Binding-site contacts:
Ligand atom O3 contacts residue GLU187 of chain 19.A at 2.7 Å (salt-bridge).
Ligand atom N1 contacts residue GLU84 of chain 12.A at 3.2 Å (salt-bridge).
Ligand atom N2 contacts residue HIS81 of chain 12.A at 2.9 Å (h-bond).
Ligand atom OP6 contacts residue ARG106 of chain 13.A at 2.8 Å (salt-bridge).
Ligand atom N1 contacts residue MET114 of chain 19.A at 3.5 Å.
Ligand atom C6 contacts residue MN1 of chain 12.B at 3.1 Å.
Ligand atom OP4 contacts residue HIS62 of chain 19.A at 3.2 Å (h-bond).
Ligand atom O3 contacts residue HIS81 of chain 12.A at 3.5 Å (h-bond).
Ligand atom O2 contacts residue GLU28 of chain 12.A at 3.0 Å (salt-bridge).
Ligand atom C4 contacts residue HIS81 of chain 12.A at 3.4 Å.
Ligand atom C4 contacts residue MN1 of chain 19.C at 3.0 Å.
Ligand atom P contacts residue ARG106 of chain 13.A at 3.6 Å.
Ligand atom OP5 contacts residue ARG106 of chain 13.A at 3.9 Å.
Ligand atom OP4 contacts residue LYS191 of chain 19.A at 3.8 Å.
Ligand atom C5 contacts residue MET114 of chain 19.A at 3.6 Å (hydrophobic).
Ligand atom N2 contacts residue MET114 of chain 19.A at 3.6 Å.
Ligand atom O3 contacts residue HIS54 of chain 19.A at 3.3 Å (h-bond).
Ligand atom N1 contacts residue MN1 of chain 12.B at 2.3 Å.
Ligand atom C3 contacts residue GLU187 of chain 19.A at 3.9 Å.
Ligand atom OP6 contacts residue LYS191 of chain 19.A at 3.2 Å (salt-bridge).
Ligand atom C6 contacts residue HIS184 of chain 19.A at 3.7 Å.
Ligand atom OP4 contacts residue ARG106 of chain 13.A at 3.8 Å.
Ligand atom C2 contacts residue GLU28 of chain 12.A at 3.8 Å.
Ligand atom N1 contacts residue HIS184 of chain 19.A at 3.5 Å (h-bond).
Ligand atom N1 contacts residue HIS80 of chain 12.A at 3.4 Å (h-bond).
Ligand atom C3 contacts residue GLU28 of chain 12.A at 3.8 Å.
Ligand atom C6 contacts residue HIS183 of chain 19.A at 3.6 Å.
Ligand atom C5 contacts residue MN1 of chain 12.B at 3.5 Å.
Ligand atom C6 contacts residue MN1 of chain 19.C at 3.4 Å.
Ligand atom C6 contacts residue MET114 of chain 19.A at 3.4 Å (hydrophobic).
Ligand atom N2 contacts residue HIS183 of chain 19.A at 3.2 Å (h-bond).
Ligand atom C4 contacts residue MET114 of chain 19.A at 3.7 Å (hydrophobic).
Ligand atom C5 contacts residue GLU84 of chain 12.A at 3.6 Å.
Ligand atom OP1 contacts residue GLU187 of chain 19.A at 3.6 Å (salt-bridge).
Ligand atom C3 contacts residue HIS81 of chain 12.A at 3.3 Å.
Ligand atom C3 contacts residue MN1 of chain 19.C at 3.2 Å.
Ligand atom N2 contacts residue MN1 of chain 19.C at 2.2 Å.
Ligand atom N2 contacts residue GLU187 of chain 19.A at 3.3 Å (salt-bridge).
Ligand atom C6 contacts residue HIS80 of chain 12.A at 3.3 Å.
Ligand atom O3 contacts residue MN1 of chain 19.C at 2.5 Å.

Sequence of chain 19.A:
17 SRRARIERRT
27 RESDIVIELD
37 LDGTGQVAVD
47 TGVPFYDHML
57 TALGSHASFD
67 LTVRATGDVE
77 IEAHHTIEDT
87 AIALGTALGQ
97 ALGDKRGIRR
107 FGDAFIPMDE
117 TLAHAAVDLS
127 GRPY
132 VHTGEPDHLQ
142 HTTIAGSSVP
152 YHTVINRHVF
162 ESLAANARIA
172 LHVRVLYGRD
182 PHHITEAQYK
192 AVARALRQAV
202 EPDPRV

This small molecule binds to this protein.
Small molecule (SMILES): O=P(O)(O)OC[C@@H](O)[C@@H](O)c1cnc[nH]1

Sequence of chain 13.A:
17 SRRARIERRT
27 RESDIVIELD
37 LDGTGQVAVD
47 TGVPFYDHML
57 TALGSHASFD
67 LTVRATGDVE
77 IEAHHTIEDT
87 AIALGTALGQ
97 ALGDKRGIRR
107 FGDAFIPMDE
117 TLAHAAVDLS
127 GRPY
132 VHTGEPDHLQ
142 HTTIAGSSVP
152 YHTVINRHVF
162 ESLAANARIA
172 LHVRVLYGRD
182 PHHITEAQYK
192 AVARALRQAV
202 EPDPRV

Sequence of chain 12.A:
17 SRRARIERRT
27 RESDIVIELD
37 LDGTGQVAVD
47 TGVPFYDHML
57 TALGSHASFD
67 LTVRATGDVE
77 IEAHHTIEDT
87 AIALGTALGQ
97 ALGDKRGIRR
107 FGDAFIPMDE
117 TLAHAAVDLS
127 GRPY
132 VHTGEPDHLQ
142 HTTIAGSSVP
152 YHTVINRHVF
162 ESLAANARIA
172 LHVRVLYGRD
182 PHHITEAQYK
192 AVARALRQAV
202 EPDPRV